Binding-site contacts:
Ligand atom NH1 contacts residue GLU233 of chain 1.A at 3.5 Å.
Ligand atom CG contacts residue TYR235 of chain 1.A at 3.5 Å (hydrophobic).
Ligand atom CD contacts residue ILE234 of chain 1.A at 3.8 Å (hydrophobic).
Ligand atom CD contacts residue TRP156 of chain 1.A at 3.8 Å (hydrophobic).
Ligand atom NH1 contacts residue TYR39 of chain 1.A at 3.9 Å.
Ligand atom C contacts residue TRP156 of chain 1.A at 3.7 Å (hydrophobic).
Ligand atom N contacts residue GLU233 of chain 1.A at 3.0 Å (salt-bridge).
Ligand atom C contacts residue ASN188 of chain 1.A at 3.8 Å.
Ligand atom CB contacts residue TYR54 of chain 1.A at 3.8 Å (hydrophobic).
Ligand atom NH2 contacts residue ASP200 of chain 1.A at 2.8 Å (salt-bridge).
Ligand atom CZ contacts residue ASP200 of chain 1.A at 3.5 Å.
Ligand atom CN contacts residue MET50 of chain 1.A at 3.9 Å (hydrophobic).
Ligand atom NH2 contacts residue TYR39 of chain 1.A at 2.9 Å (h-bond).
Ligand atom CG contacts residue ILE234 of chain 1.A at 3.5 Å (hydrophobic).
Ligand atom CD contacts residue LEU51 of chain 1.A at 3.5 Å (hydrophobic).
Ligand atom CA contacts residue TRP156 of chain 1.A at 3.4 Å (hydrophobic).
Ligand atom NH1 contacts residue ASP232 of chain 1.A at 2.9 Å (salt-bridge).
Ligand atom N contacts residue MET50 of chain 1.A at 3.9 Å.
Ligand atom C contacts residue ILE234 of chain 1.A at 3.8 Å (hydrophobic).
Ligand atom CB contacts residue TYR235 of chain 1.A at 3.5 Å (hydrophobic).
Ligand atom O contacts residue TYR235 of chain 1.A at 2.9 Å (h-bond).
Ligand atom NH2 contacts residue GLU233 of chain 1.A at 3.9 Å.
Ligand atom CZ contacts residue ASP232 of chain 1.A at 3.6 Å.
Ligand atom CZ contacts residue TYR39 of chain 1.A at 3.8 Å (hydrophobic).
Ligand atom O contacts residue ASN188 of chain 1.A at 2.8 Å (h-bond).
Ligand atom O contacts residue ILE234 of chain 1.A at 3.1 Å.
Ligand atom NE contacts residue ASP200 of chain 1.A at 3.3 Å (salt-bridge).
Ligand atom CG contacts residue TRP156 of chain 1.A at 3.6 Å (hydrophobic).
Ligand atom CN contacts residue SAH1 of chain 1.E at 3.5 Å.
Ligand atom CG contacts residue GLU233 of chain 1.A at 3.6 Å.
Ligand atom CN contacts residue TRP156 of chain 1.A at 3.5 Å (hydrophobic).
Ligand atom CA contacts residue GLU233 of chain 1.A at 3.5 Å.
Ligand atom N contacts residue TRP156 of chain 1.A at 3.7 Å.
Ligand atom CB contacts residue ILE234 of chain 1.A at 3.8 Å (hydrophobic).
Ligand atom NH2 contacts residue ASP232 of chain 1.A at 3.5 Å (salt-bridge).
Ligand atom C contacts residue GLU233 of chain 1.A at 3.7 Å.
Ligand atom O contacts residue TRP156 of chain 1.A at 3.8 Å.
Ligand atom CB contacts residue GLU233 of chain 1.A at 3.8 Å.
Ligand atom NH1 contacts residue ILE234 of chain 1.A at 2.8 Å (h-bond).
Ligand atom N contacts residue TYR235 of chain 1.A at 3.4 Å (h-bond).

Sequence of chain 1.A:
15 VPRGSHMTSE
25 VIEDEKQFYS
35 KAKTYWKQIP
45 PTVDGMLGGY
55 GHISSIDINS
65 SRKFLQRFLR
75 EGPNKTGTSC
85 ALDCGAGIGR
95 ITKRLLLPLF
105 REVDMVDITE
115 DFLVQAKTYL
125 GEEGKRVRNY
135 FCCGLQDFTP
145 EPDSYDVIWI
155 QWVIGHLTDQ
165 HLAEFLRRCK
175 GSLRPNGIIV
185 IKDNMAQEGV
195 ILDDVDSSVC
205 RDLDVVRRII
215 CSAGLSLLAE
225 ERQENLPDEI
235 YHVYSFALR

This protein binds this small molecule.
Small molecule (SMILES): CNCC(=O)N1CCC[C@H]1C(=O)N[C@@H](CCCN=C(N)N)C(=O)N[C@@H](CCCN=C(N)N)C(=O)N[C@@H](CCCN=C(N)N)C(=O)N[C@H](C=O)CO